This small molecule binds to this protein.
Small molecule (SMILES): COc1cc2c(cc1OC)CN(C(C)=O)CC2

Binding-site contacts:
Ligand atom C2 contacts residue ASN110 of chain 1.A at 3.7 Å.
Ligand atom C1 contacts residue VAL59 of chain 1.A at 4.0 Å (hydrophobic).
Ligand atom O2 contacts residue GLU63 of chain 1.A at 3.0 Å (salt-bridge).
Ligand atom C12 contacts residue ILE54 of chain 1.A at 4.1 Å (hydrophobic).
Ligand atom O3 contacts residue CYS106 of chain 1.A at 4.1 Å.
Ligand atom C11 contacts residue VAL59 of chain 1.A at 4.4 Å (hydrophobic).
Ligand atom C5 contacts residue PHE116 of chain 1.A at 4.0 Å (hydrophobic).
Ligand atom C3 contacts residue PHE116 of chain 1.A at 3.9 Å (hydrophobic).
Ligand atom C13 contacts residue GLU63 of chain 1.A at 2.1 Å.
Ligand atom C12 contacts residue ARG53 of chain 1.A at 3.7 Å.
Ligand atom C6 contacts residue GLU63 of chain 1.A at 4.4 Å.
Ligand atom N1 contacts residue PHE116 of chain 1.A at 3.8 Å.
Ligand atom C4 contacts residue PHE116 of chain 1.A at 4.5 Å (hydrophobic).
Ligand atom C2 contacts residue VAL59 of chain 1.A at 3.8 Å (hydrophobic).
Ligand atom C9 contacts residue ILE54 of chain 1.A at 3.7 Å (hydrophobic).
Ligand atom C1 contacts residue PHE55 of chain 1.A at 3.8 Å (hydrophobic).
Ligand atom C11 contacts residue PHE116 of chain 1.A at 3.6 Å (hydrophobic).
Ligand atom O3 contacts residue VAL59 of chain 1.A at 4.0 Å.
Ligand atom C2 contacts residue CYS106 of chain 1.A at 4.2 Å (hydrophobic).
Ligand atom C10 contacts residue PHE116 of chain 1.A at 3.7 Å (hydrophobic).
Ligand atom N1 contacts residue VAL59 of chain 1.A at 4.0 Å.
Ligand atom C1 contacts residue CYS106 of chain 1.A at 4.0 Å (hydrophobic).
Ligand atom C4 contacts residue VAL59 of chain 1.A at 4.1 Å (hydrophobic).
Ligand atom C9 contacts residue PHE116 of chain 1.A at 4.0 Å (hydrophobic).
Ligand atom C7 contacts residue GLU63 of chain 1.A at 4.0 Å.
Ligand atom C3 contacts residue ASN110 of chain 1.A at 3.9 Å.
Ligand atom C1 contacts residue ILE54 of chain 1.A at 4.2 Å (hydrophobic).
Ligand atom O3 contacts residue ASN110 of chain 1.A at 3.0 Å (h-bond).
Ligand atom O3 contacts residue TYR109 of chain 1.A at 4.3 Å.
Ligand atom C4 contacts residue VAL64 of chain 1.A at 4.4 Å (hydrophobic).
Ligand atom C10 contacts residue ILE54 of chain 1.A at 4.2 Å (hydrophobic).
Ligand atom C11 contacts residue ILE54 of chain 1.A at 3.6 Å (hydrophobic).
Ligand atom N1 contacts residue ASN110 of chain 1.A at 4.2 Å.

Sequence of chain 1.A:
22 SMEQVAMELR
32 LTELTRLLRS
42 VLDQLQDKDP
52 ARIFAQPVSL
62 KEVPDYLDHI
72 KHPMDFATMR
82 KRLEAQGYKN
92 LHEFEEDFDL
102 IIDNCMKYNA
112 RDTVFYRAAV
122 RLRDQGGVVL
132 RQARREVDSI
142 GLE